This protein binds this small molecule.
Small molecule (SMILES): OC[C@H]1O[C@H](O)[C@H](O)[C@@H](O)[C@@H]1O

Binding-site contacts:
Ligand atom O3 contacts residue ASP353 of chain 1.B at 2.6 Å (salt-bridge).
Ligand atom C2 contacts residue ASP353 of chain 1.B at 4.4 Å.
Ligand atom O4 contacts residue TYR355 of chain 1.B at 3.9 Å.
Ligand atom O1 contacts residue TYR355 of chain 1.B at 3.9 Å.
Ligand atom C5 contacts residue TYR355 of chain 1.B at 4.4 Å (hydrophobic).
Ligand atom O4 contacts residue VAL378 of chain 1.B at 2.7 Å (h-bond).
Ligand atom O5 contacts residue ARG250 of chain 1.B at 4.0 Å.
Ligand atom C5 contacts residue VAL378 of chain 1.B at 4.3 Å (hydrophobic).
Ligand atom C6 contacts residue VAL378 of chain 1.B at 3.7 Å (hydrophobic).
Ligand atom C6 contacts residue ARG250 of chain 1.B at 3.9 Å.
Ligand atom O1 contacts residue SER356 of chain 1.B at 4.0 Å.
Ligand atom C2 contacts residue SER356 of chain 1.B at 4.4 Å.
Ligand atom O2 contacts residue ASP353 of chain 1.B at 4.1 Å.
Ligand atom C5 contacts residue ARG250 of chain 1.B at 4.1 Å.
Ligand atom O6 contacts residue GLU247 of chain 1.B at 2.8 Å (salt-bridge).
Ligand atom C3 contacts residue TYR355 of chain 1.B at 4.4 Å (hydrophobic).
Ligand atom C3 contacts residue ASP353 of chain 1.B at 3.6 Å.
Ligand atom C4 contacts residue VAL379 of chain 1.B at 4.3 Å (hydrophobic).
Ligand atom O4 contacts residue VAL379 of chain 1.B at 3.6 Å.
Ligand atom C4 contacts residue VAL378 of chain 1.B at 3.6 Å (hydrophobic).
Ligand atom C6 contacts residue GLU247 of chain 1.B at 3.5 Å.
Ligand atom O6 contacts residue ARG250 of chain 1.B at 2.8 Å (salt-bridge).
Ligand atom O3 contacts residue VAL379 of chain 1.B at 3.8 Å.
Ligand atom O2 contacts residue SER356 of chain 1.B at 3.3 Å.

Sequence of chain 1.B:
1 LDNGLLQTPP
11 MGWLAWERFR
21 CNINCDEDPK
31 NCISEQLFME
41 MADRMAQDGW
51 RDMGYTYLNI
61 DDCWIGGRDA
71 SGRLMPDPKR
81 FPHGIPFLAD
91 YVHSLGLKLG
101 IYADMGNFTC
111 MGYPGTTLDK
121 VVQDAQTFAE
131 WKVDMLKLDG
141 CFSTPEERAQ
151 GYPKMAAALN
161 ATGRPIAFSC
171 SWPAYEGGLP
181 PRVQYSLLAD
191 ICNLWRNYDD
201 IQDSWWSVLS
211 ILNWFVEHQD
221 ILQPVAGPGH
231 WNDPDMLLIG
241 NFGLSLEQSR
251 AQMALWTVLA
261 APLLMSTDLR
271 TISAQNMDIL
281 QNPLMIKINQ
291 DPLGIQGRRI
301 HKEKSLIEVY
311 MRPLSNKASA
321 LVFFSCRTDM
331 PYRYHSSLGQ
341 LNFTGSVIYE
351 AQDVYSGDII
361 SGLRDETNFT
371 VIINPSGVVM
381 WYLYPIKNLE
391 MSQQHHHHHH